Sequence of chain 1.A:
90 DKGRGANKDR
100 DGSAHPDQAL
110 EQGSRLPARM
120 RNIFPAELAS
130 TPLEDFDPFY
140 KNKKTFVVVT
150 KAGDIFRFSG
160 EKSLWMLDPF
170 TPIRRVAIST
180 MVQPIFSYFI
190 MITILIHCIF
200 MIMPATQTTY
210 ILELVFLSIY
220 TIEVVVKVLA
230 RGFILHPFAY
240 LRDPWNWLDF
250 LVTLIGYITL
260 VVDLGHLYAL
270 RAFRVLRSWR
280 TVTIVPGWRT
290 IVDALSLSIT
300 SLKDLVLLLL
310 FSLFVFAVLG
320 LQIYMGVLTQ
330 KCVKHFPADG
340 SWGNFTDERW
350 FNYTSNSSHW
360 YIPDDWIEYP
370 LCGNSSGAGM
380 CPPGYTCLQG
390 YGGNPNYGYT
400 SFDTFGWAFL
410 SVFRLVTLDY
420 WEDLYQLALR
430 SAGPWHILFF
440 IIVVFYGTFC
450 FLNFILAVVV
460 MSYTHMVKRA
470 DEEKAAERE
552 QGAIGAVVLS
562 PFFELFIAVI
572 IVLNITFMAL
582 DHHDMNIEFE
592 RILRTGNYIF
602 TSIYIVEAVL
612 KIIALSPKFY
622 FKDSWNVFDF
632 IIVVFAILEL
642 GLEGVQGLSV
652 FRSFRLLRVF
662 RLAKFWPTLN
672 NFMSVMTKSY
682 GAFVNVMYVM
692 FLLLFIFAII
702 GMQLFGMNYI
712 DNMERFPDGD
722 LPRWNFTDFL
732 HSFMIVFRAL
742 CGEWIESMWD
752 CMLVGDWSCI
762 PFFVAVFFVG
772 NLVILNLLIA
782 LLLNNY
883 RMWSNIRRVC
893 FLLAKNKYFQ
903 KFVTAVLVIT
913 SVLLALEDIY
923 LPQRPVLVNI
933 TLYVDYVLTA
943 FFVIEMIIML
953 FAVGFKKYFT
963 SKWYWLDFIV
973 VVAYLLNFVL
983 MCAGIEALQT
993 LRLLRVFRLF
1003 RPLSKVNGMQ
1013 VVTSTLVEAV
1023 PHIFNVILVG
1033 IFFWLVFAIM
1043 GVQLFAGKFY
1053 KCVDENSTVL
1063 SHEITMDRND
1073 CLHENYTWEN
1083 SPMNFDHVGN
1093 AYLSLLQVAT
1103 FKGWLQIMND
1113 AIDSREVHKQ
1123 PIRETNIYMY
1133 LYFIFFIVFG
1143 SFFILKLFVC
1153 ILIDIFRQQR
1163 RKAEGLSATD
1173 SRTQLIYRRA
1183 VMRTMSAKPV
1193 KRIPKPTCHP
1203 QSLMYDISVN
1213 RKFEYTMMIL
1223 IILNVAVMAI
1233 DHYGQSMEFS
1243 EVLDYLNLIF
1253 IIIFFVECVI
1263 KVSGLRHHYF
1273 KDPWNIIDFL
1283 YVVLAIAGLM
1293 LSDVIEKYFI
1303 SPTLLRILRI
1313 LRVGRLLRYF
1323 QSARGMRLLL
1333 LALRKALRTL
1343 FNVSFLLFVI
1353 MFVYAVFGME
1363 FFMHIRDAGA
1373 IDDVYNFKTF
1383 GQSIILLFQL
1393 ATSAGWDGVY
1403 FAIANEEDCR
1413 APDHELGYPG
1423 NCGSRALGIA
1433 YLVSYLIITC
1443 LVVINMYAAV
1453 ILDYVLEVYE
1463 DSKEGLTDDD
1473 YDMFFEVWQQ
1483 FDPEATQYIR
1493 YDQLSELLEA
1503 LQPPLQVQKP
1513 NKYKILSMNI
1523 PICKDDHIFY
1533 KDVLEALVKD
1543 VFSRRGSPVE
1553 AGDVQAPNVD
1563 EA

Sequence of chain 1.B:
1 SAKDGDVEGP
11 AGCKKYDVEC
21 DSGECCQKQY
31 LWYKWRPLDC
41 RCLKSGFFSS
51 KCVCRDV

Binding-site contacts:
Ligand atom C3 contacts residue ASN1077 of chain 1.A at 3.8 Å.
Ligand atom N2 contacts residue TYR33 of chain 1.B at 4.1 Å.
Ligand atom N2 contacts residue HIS1075 of chain 1.A at 4.3 Å.
Ligand atom C8 contacts residue HIS1075 of chain 1.A at 4.2 Å.
Ligand atom O5 contacts residue TYR33 of chain 1.B at 4.2 Å.
Ligand atom O6 contacts residue TYR33 of chain 1.B at 3.8 Å.
Ligand atom C8 contacts residue GLU1076 of chain 1.A at 4.4 Å.
Ligand atom C1 contacts residue TYR33 of chain 1.B at 3.6 Å (hydrophobic).
Ligand atom C7 contacts residue ASN1077 of chain 1.A at 4.0 Å.
Ligand atom C5 contacts residue TYR33 of chain 1.B at 4.2 Å (hydrophobic).
Ligand atom C4 contacts residue ASN1077 of chain 1.A at 4.3 Å.
Ligand atom N2 contacts residue ASN1077 of chain 1.A at 2.9 Å (h-bond).
Ligand atom C5 contacts residue ASN1077 of chain 1.A at 3.7 Å.
Ligand atom C2 contacts residue ASN1077 of chain 1.A at 2.4 Å.
Ligand atom C8 contacts residue TYR33 of chain 1.B at 4.3 Å (hydrophobic).
Ligand atom O5 contacts residue ASN1077 of chain 1.A at 2.5 Å (h-bond).
Ligand atom C2 contacts residue TYR33 of chain 1.B at 4.4 Å (hydrophobic).
Ligand atom C1 contacts residue ASN1077 of chain 1.A at 1.6 Å.

The protein below binds the small molecule below.
Small molecule (SMILES): CC(=O)N[C@H]1[C@H](O[C@H]2[C@H](O)[C@@H](NC(C)=O)CO[C@@H]2CO)O[C@H](CO)[C@@H](O)[C@@H]1O